Sequence of chain 1.C:
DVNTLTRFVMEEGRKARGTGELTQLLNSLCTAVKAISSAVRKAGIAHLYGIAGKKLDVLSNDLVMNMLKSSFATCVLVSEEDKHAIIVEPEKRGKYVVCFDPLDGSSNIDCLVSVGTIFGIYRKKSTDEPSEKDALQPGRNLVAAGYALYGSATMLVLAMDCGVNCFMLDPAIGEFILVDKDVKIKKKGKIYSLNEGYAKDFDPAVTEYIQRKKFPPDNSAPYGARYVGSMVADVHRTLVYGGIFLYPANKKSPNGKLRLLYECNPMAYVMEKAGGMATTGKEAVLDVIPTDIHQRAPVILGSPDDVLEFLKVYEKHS

Binding-site contacts:
Ligand atom O27 contacts residue GLY26 of chain 1.C at 3.9 Å.
Ligand atom C12 contacts residue VAL17 of chain 1.C at 3.8 Å (hydrophobic).
Ligand atom O28 contacts residue LYS112 of chain 1.C at 3.9 Å.
Ligand atom N13 contacts residue LEU30 of chain 1.C at 3.5 Å.
Ligand atom C6 contacts residue TYR113 of chain 1.C at 4.0 Å (hydrophobic).
Ligand atom C3 contacts residue ALA24 of chain 1.C at 3.9 Å (hydrophobic).
Ligand atom C10 contacts residue LEU30 of chain 1.C at 3.3 Å (hydrophobic).
Ligand atom O27 contacts residue THR27 of chain 1.C at 2.4 Å (h-bond).
Ligand atom C52 contacts residue LEU30 of chain 1.C at 3.6 Å (hydrophobic).
Ligand atom C4 contacts residue ALA24 of chain 1.C at 3.6 Å (hydrophobic).
Ligand atom O27 contacts residue LYS112 of chain 1.C at 3.0 Å (salt-bridge).
Ligand atom N14 contacts residue THR31 of chain 1.C at 2.8 Å (h-bond).
Ligand atom S11 contacts residue GLU20 of chain 1.C at 3.6 Å.
Ligand atom C12 contacts residue THR31 of chain 1.C at 3.7 Å.
Ligand atom C6 contacts residue ALA24 of chain 1.C at 3.8 Å (hydrophobic).
Ligand atom N13 contacts residue THR31 of chain 1.C at 3.9 Å.
Ligand atom O28 contacts residue LEU30 of chain 1.C at 2.9 Å (h-bond).
Ligand atom O26 contacts residue GLU29 of chain 1.C at 3.4 Å (salt-bridge).
Ligand atom C1 contacts residue TYR113 of chain 1.C at 3.7 Å (hydrophobic).
Ligand atom O26 contacts residue GLY26 of chain 1.C at 3.8 Å.
Ligand atom O26 contacts residue GLY28 of chain 1.C at 2.7 Å (h-bond).
Ligand atom O28 contacts residue TYR113 of chain 1.C at 2.4 Å (h-bond).
Ligand atom P8 contacts residue THR27 of chain 1.C at 3.5 Å.
Ligand atom S11 contacts residue MET177 of chain 1.C at 3.6 Å.
Ligand atom C2 contacts residue ARG140 of chain 1.C at 3.9 Å.
Ligand atom N13 contacts residue GLY21 of chain 1.C at 3.4 Å.
Ligand atom O26 contacts residue THR27 of chain 1.C at 3.3 Å (h-bond).
Ligand atom P8 contacts residue GLY28 of chain 1.C at 3.8 Å.
Ligand atom N14 contacts residue VAL17 of chain 1.C at 2.9 Å (h-bond).
Ligand atom C6 contacts residue LEU30 of chain 1.C at 3.8 Å (hydrophobic).
Ligand atom C20 contacts residue MET177 of chain 1.C at 3.8 Å (hydrophobic).
Ligand atom O28 contacts residue GLU29 of chain 1.C at 3.7 Å.
Ligand atom C52 contacts residue ALA24 of chain 1.C at 3.6 Å (hydrophobic).
Ligand atom C9 contacts residue LEU30 of chain 1.C at 3.5 Å (hydrophobic).
Ligand atom N14 contacts residue LEU34 of chain 1.C at 3.9 Å.
Ligand atom O18 contacts residue TYR113 of chain 1.C at 3.6 Å (h-bond).
Ligand atom N14 contacts residue GLY21 of chain 1.C at 3.6 Å.
Ligand atom P8 contacts residue TYR113 of chain 1.C at 3.5 Å.
Ligand atom O27 contacts residue GLY28 of chain 1.C at 3.8 Å.
Ligand atom C12 contacts residue GLY21 of chain 1.C at 3.4 Å.

A protein and the small-molecule ligand that binds it are described below.
Small molecule (SMILES): Nc1nc2c(s1)CCc1ccc(OP(=O)(O)O)cc1-2